Sequence of chain 3.C:
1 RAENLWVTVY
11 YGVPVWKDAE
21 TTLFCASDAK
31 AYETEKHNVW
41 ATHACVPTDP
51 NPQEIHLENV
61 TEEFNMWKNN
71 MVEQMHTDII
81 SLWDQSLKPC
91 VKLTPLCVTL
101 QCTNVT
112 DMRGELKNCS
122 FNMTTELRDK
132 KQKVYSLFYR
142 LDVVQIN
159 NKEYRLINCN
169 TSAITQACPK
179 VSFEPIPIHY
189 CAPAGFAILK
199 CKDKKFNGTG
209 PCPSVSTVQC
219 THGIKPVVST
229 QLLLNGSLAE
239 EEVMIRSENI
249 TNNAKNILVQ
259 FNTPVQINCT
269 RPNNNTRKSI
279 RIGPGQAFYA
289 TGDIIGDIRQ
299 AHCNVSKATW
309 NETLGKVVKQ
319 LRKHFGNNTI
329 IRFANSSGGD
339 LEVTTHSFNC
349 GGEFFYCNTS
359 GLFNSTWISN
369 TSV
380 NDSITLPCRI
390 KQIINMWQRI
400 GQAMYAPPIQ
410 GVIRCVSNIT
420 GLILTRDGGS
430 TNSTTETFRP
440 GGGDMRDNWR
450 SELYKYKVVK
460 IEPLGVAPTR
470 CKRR

A protein and the small-molecule ligand that binds it are described below.
Small molecule (SMILES): CC(=O)N[C@H]1[C@H](O[C@H]2[C@H](O)[C@@H](NC(C)=O)CO[C@@H]2CO)O[C@H](CO)[C@@H](O)[C@@H]1O

Binding-site contacts:
Ligand atom C1 contacts residue ARG163 of chain 3.C at 4.0 Å.
Ligand atom C6 contacts residue VAL145 of chain 3.C at 4.0 Å (hydrophobic).
Ligand atom C1 contacts residue ASN168 of chain 3.C at 1.4 Å.
Ligand atom O6 contacts residue VAL145 of chain 3.C at 3.6 Å.
Ligand atom C3 contacts residue ASN168 of chain 3.C at 3.8 Å.
Ligand atom C5 contacts residue ASN168 of chain 3.C at 3.7 Å.
Ligand atom O6 contacts residue ARG163 of chain 3.C at 4.5 Å.
Ligand atom C4 contacts residue ASN168 of chain 3.C at 4.2 Å.
Ligand atom O5 contacts residue ASN168 of chain 3.C at 2.4 Å (h-bond).
Ligand atom O5 contacts residue ARG163 of chain 3.C at 3.4 Å (salt-bridge).
Ligand atom C1 contacts residue THR169 of chain 3.C at 4.3 Å.
Ligand atom N2 contacts residue THR169 of chain 3.C at 4.2 Å.
Ligand atom C7 contacts residue ASN168 of chain 3.C at 3.4 Å.
Ligand atom C8 contacts residue ASN168 of chain 3.C at 3.5 Å.
Ligand atom N2 contacts residue ASN168 of chain 3.C at 2.9 Å (h-bond).
Ligand atom C2 contacts residue ASN168 of chain 3.C at 2.5 Å.
Ligand atom O7 contacts residue ASN168 of chain 3.C at 4.3 Å.